This small molecule binds to this protein.
Small molecule (SMILES): CC(C)C[C@H](NP(=O)(O)CNC(=O)OCc1ccccc1)C(=O)NC[C@H](C)C(C)(C)C

Binding-site contacts:
Ligand atom O10 contacts residue DMS1 of chain 1.J at 3.6 Å.
Ligand atom C17 contacts residue GLU143 of chain 1.A at 3.6 Å.
Ligand atom P13 contacts residue ALA113 of chain 1.A at 3.3 Å.
Ligand atom C26 contacts residue ASN112 of chain 1.A at 3.7 Å.
Ligand atom O15 contacts residue GOL1 of chain 1.H at 2.8 Å (h-bond).
Ligand atom N11 contacts residue PHE114 of chain 1.A at 3.6 Å.
Ligand atom O15 contacts residue GLU143 of chain 1.A at 2.6 Å (salt-bridge).
Ligand atom N24 contacts residue HIS231 of chain 1.A at 3.6 Å (h-bond).
Ligand atom O14 contacts residue ZN1 of chain 1.B at 2.0 Å.
Ligand atom O14 contacts residue GLU166 of chain 1.A at 2.9 Å (salt-bridge).
Ligand atom O15 contacts residue HIS146 of chain 1.A at 3.4 Å.
Ligand atom C5 contacts residue GOL1 of chain 1.H at 3.4 Å.
Ligand atom N11 contacts residue GOL1 of chain 1.H at 3.1 Å (h-bond).
Ligand atom C21 contacts residue ARG203 of chain 1.A at 3.8 Å.
Ligand atom N24 contacts residue ASN112 of chain 1.A at 3.1 Å (h-bond).
Ligand atom N16 contacts residue ALA113 of chain 1.A at 2.8 Å (h-bond).
Ligand atom C2 contacts residue TRP115 of chain 1.A at 3.6 Å (hydrophobic).
Ligand atom O14 contacts residue TYR157 of chain 1.A at 3.4 Å (h-bond).
Ligand atom C18 contacts residue GLU143 of chain 1.A at 3.4 Å.
Ligand atom C27 contacts residue ASN112 of chain 1.A at 3.7 Å.
Ligand atom C25 contacts residue HIS231 of chain 1.A at 3.5 Å.
Ligand atom C6 contacts residue GOL1 of chain 1.H at 3.7 Å.
Ligand atom N16 contacts residue ASN112 of chain 1.A at 3.2 Å (h-bond).
Ligand atom C19 contacts residue LEU202 of chain 1.A at 3.7 Å (hydrophobic).
Ligand atom O15 contacts residue PHE114 of chain 1.A at 3.7 Å.
Ligand atom C12 contacts residue ALA113 of chain 1.A at 3.3 Å (hydrophobic).
Ligand atom O23 contacts residue ARG203 of chain 1.A at 2.9 Å (salt-bridge).
Ligand atom C20 contacts residue LEU202 of chain 1.A at 3.7 Å (hydrophobic).
Ligand atom C7 contacts residue DMS1 of chain 1.J at 3.7 Å.
Ligand atom C22 contacts residue HIS231 of chain 1.A at 3.6 Å.
Ligand atom O23 contacts residue HIS231 of chain 1.A at 3.2 Å.
Ligand atom O14 contacts residue HIS146 of chain 1.A at 3.6 Å (h-bond).
Ligand atom C20 contacts residue VAL139 of chain 1.A at 3.7 Å (hydrophobic).
Ligand atom O15 contacts residue ALA113 of chain 1.A at 3.3 Å (h-bond).
Ligand atom O8 contacts residue GOL1 of chain 1.H at 3.3 Å.
Ligand atom O14 contacts residue HIS142 of chain 1.A at 3.3 Å (h-bond).
Ligand atom P13 contacts residue ZN1 of chain 1.B at 3.0 Å.
Ligand atom O14 contacts residue HIS231 of chain 1.A at 2.9 Å (h-bond).
Ligand atom N16 contacts residue GLU143 of chain 1.A at 3.3 Å (salt-bridge).
Ligand atom O15 contacts residue ZN1 of chain 1.B at 3.1 Å.

Sequence of chain 1.A:
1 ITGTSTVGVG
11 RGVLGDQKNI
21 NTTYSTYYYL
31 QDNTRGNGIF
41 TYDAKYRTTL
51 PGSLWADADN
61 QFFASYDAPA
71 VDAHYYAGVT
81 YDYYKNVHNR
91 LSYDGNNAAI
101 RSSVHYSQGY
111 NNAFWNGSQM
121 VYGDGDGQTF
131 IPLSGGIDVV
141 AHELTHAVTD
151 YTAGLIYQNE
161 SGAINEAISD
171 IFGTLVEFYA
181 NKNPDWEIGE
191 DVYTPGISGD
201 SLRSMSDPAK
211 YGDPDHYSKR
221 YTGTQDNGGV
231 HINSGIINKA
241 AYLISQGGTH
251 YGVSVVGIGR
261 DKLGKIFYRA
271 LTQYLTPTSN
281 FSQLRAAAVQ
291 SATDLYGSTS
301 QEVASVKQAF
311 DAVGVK